Binding-site contacts:
Ligand atom O5 contacts residue TYR198 of chain 1.E at 2.7 Å (h-bond).
Ligand atom O5 contacts residue ASN160 of chain 1.E at 2.4 Å (h-bond).
Ligand atom C3 contacts residue ASN160 of chain 1.E at 3.7 Å.
Ligand atom C2 contacts residue ASN160 of chain 1.E at 2.4 Å.
Ligand atom C1 contacts residue ASN160 of chain 1.E at 1.4 Å.
Ligand atom O7 contacts residue ASN160 of chain 1.E at 3.2 Å (h-bond).
Ligand atom C2 contacts residue TYR198 of chain 1.E at 4.4 Å (hydrophobic).
Ligand atom C5 contacts residue ASN160 of chain 1.E at 3.7 Å.
Ligand atom C4 contacts residue ASN160 of chain 1.E at 4.2 Å.
Ligand atom C8 contacts residue ASN160 of chain 1.E at 3.6 Å.
Ligand atom C5 contacts residue TYR198 of chain 1.E at 3.7 Å (hydrophobic).
Ligand atom C1 contacts residue TYR198 of chain 1.E at 3.6 Å (hydrophobic).
Ligand atom C6 contacts residue TYR198 of chain 1.E at 3.5 Å (hydrophobic).
Ligand atom N2 contacts residue ASN160 of chain 1.E at 2.8 Å (h-bond).
Ligand atom C7 contacts residue ASN160 of chain 1.E at 3.2 Å.

A protein and the small-molecule ligand that binds it are described below.
Small molecule (SMILES): CC(=O)N[C@@H]1[C@@H](O)[C@H](O)[C@@H](CO)O[C@H]1O

Sequence of chain 1.E:
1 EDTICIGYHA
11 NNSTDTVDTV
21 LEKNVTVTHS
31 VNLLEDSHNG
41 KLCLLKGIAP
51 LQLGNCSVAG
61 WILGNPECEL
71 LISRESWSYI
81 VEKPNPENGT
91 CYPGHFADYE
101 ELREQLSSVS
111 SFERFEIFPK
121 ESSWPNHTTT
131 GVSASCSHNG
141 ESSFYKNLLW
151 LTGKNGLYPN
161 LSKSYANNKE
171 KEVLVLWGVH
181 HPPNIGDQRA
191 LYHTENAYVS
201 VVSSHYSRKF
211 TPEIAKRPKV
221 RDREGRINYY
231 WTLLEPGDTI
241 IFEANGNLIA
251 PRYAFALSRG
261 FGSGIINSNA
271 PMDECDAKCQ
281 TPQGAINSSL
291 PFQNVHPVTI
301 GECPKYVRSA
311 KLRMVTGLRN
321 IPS